The protein below binds the small molecule below.
Small molecule (SMILES): CC[C@H](C)[C@H](NC(=O)[C@H](CC(N)=O)NC(=O)[C@H](CC(C)C)NC(=O)[C@H](CO)NC(=O)CNC(=O)[C@@H](N)CO)C(=O)NCC(=O)N[C@@H](CO)C(=O)N[C@@H](CC(C)C)C(=O)N[C@H](C=O)CCCCN

Sequence of chain 5.A:
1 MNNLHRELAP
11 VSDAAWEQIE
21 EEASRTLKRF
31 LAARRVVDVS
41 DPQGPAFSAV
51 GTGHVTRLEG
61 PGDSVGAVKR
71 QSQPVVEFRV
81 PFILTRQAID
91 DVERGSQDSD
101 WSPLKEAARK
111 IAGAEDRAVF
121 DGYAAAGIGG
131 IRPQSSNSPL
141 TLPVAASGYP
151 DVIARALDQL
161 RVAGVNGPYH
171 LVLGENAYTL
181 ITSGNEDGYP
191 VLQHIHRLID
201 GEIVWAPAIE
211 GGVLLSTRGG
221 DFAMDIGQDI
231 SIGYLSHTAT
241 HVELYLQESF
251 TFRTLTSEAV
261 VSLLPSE

Binding-site contacts:
Ligand atom CD2 contacts residue SER24 of chain 5.A at 3.5 Å.
Ligand atom CD1 contacts residue LEU27 of chain 5.A at 3.6 Å (hydrophobic).
Ligand atom O contacts residue ARG34 of chain 5.A at 2.8 Å (salt-bridge).
Ligand atom C contacts residue SER231 of chain 5.A at 3.8 Å.
Ligand atom CD1 contacts residue ILE230 of chain 5.A at 3.5 Å (hydrophobic).
Ligand atom CG contacts residue ILE230 of chain 5.A at 3.6 Å (hydrophobic).
Ligand atom O contacts residue SER231 of chain 5.A at 3.2 Å.
Ligand atom O contacts residue ASN2 of chain 5.A at 3.8 Å.
Ligand atom C contacts residue ARG34 of chain 5.A at 3.7 Å.
Ligand atom CG2 contacts residue LEU31 of chain 5.A at 3.8 Å (hydrophobic).
Ligand atom OG contacts residue ASP229 of chain 5.A at 3.6 Å.
Ligand atom CE contacts residue VAL37 of chain 5.A at 3.7 Å (hydrophobic).
Ligand atom CB contacts residue ARG35 of chain 5.A at 3.4 Å.
Ligand atom CB contacts residue SER24 of chain 5.A at 3.8 Å.
Ligand atom O contacts residue ARG6 of chain 5.A at 3.4 Å (salt-bridge).
Ligand atom N contacts residue ARG34 of chain 5.A at 3.7 Å.
Ligand atom CD2 contacts residue GLU20 of chain 5.A at 3.6 Å.
Ligand atom CA contacts residue ARG35 of chain 5.A at 3.8 Å.
Ligand atom CD1 contacts residue LEU31 of chain 5.A at 3.6 Å (hydrophobic).
Ligand atom CD1 contacts residue LYS28 of chain 5.A at 3.4 Å.
Ligand atom OG contacts residue ARG34 of chain 5.A at 3.7 Å.
Ligand atom O contacts residue ILE232 of chain 5.A at 3.6 Å (h-bond).
Ligand atom CA contacts residue ASP229 of chain 5.A at 3.6 Å.
Ligand atom CE contacts residue ARG35 of chain 5.A at 3.8 Å.
Ligand atom C contacts residue ASP229 of chain 5.A at 3.8 Å.
Ligand atom CD1 contacts residue LEU27 of chain 5.A at 3.8 Å (hydrophobic).
Ligand atom N contacts residue ASP229 of chain 5.A at 3.2 Å (salt-bridge).
Ligand atom NZ contacts residue THR217 of chain 5.A at 3.8 Å.
Ligand atom CB contacts residue VAL39 of chain 5.A at 3.8 Å (hydrophobic).
Ligand atom CE contacts residue VAL36 of chain 5.A at 3.7 Å (hydrophobic).
Ligand atom CA contacts residue SER231 of chain 5.A at 3.6 Å.
Ligand atom O contacts residue LEU4 of chain 5.A at 3.7 Å.
Ligand atom N contacts residue ARG34 of chain 5.A at 3.9 Å.
Ligand atom CB contacts residue ILE230 of chain 5.A at 3.6 Å (hydrophobic).
Ligand atom CA contacts residue ASP229 of chain 5.A at 3.8 Å.
Ligand atom CG contacts residue ARG35 of chain 5.A at 3.1 Å.
Ligand atom N contacts residue ILE230 of chain 5.A at 3.1 Å (h-bond).
Ligand atom N contacts residue ASP229 of chain 5.A at 2.8 Å (salt-bridge).
Ligand atom N contacts residue ARG34 of chain 5.A at 3.4 Å (salt-bridge).
Ligand atom CA contacts residue ARG6 of chain 5.A at 3.7 Å.